A protein and the small-molecule ligand that binds it are described below.
Small molecule (SMILES): OC[C@H]1O[C@@H](O)[C@H](O)[C@@H](O)[C@@H]1O

Sequence of chain 2.A:
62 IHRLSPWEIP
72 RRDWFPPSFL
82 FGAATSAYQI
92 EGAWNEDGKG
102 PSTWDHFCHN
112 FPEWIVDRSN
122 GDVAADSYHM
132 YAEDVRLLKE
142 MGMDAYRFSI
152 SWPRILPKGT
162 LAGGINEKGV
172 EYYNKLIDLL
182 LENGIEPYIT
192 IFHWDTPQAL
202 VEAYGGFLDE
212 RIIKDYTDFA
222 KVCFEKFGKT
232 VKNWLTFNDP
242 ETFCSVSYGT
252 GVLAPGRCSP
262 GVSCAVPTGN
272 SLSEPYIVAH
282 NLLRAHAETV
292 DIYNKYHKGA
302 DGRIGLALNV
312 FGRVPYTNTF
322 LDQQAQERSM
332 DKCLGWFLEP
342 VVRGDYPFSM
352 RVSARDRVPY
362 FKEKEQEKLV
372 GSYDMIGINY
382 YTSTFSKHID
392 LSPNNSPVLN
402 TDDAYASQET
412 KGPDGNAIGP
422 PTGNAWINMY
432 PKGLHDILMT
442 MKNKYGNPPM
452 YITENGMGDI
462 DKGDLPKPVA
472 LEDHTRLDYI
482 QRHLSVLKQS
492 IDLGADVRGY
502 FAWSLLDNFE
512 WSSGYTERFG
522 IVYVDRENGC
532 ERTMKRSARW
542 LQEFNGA

Binding-site contacts:
Ligand atom O6 contacts residue GLU511 of chain 2.A at 2.7 Å (salt-bridge).
Ligand atom O3 contacts residue TRP504 of chain 2.A at 3.7 Å.
Ligand atom C3 contacts residue TRP504 of chain 2.A at 3.6 Å (hydrophobic).
Ligand atom O2 contacts residue ASN239 of chain 2.A at 3.4 Å (h-bond).
Ligand atom O3 contacts residue HIS194 of chain 2.A at 3.0 Å (h-bond).
Ligand atom O1 contacts residue IPH1 of chain 2.D at 2.5 Å.
Ligand atom O5 contacts residue CCN1 of chain 2.C at 2.8 Å.
Ligand atom O6 contacts residue TRP427 of chain 2.A at 3.5 Å.
Ligand atom C3 contacts residue GLN90 of chain 2.A at 3.7 Å.
Ligand atom O4 contacts residue TRP512 of chain 2.A at 3.7 Å.
Ligand atom O6 contacts residue IPH1 of chain 2.D at 3.4 Å.
Ligand atom C5 contacts residue CCN1 of chain 2.C at 3.6 Å.
Ligand atom C4 contacts residue GLU511 of chain 2.A at 3.6 Å.
Ligand atom O2 contacts residue HIS194 of chain 2.A at 3.4 Å.
Ligand atom C4 contacts residue TRP512 of chain 2.A at 3.7 Å (hydrophobic).
Ligand atom O5 contacts residue TYR382 of chain 2.A at 3.0 Å (h-bond).
Ligand atom C2 contacts residue GLU455 of chain 2.A at 3.5 Å.
Ligand atom O6 contacts residue PHE520 of chain 2.A at 3.8 Å.
Ligand atom C6 contacts residue GLU511 of chain 2.A at 3.5 Å.
Ligand atom C5 contacts residue TRP504 of chain 2.A at 3.6 Å (hydrophobic).
Ligand atom C3 contacts residue TRP512 of chain 2.A at 3.8 Å (hydrophobic).
Ligand atom O4 contacts residue TRP504 of chain 2.A at 3.2 Å (h-bond).
Ligand atom C2 contacts residue ASP240 of chain 2.A at 3.0 Å.
Ligand atom O2 contacts residue ASP240 of chain 2.A at 2.3 Å (salt-bridge).
Ligand atom C1 contacts residue GLU455 of chain 2.A at 3.6 Å.
Ligand atom O6 contacts residue CCN1 of chain 2.C at 3.1 Å.
Ligand atom C6 contacts residue TRP504 of chain 2.A at 3.8 Å (hydrophobic).
Ligand atom C1 contacts residue IPH1 of chain 2.D at 3.8 Å.
Ligand atom C1 contacts residue CCN1 of chain 2.C at 2.5 Å.
Ligand atom O5 contacts residue GLU455 of chain 2.A at 3.5 Å (salt-bridge).
Ligand atom C5 contacts residue TYR382 of chain 2.A at 3.3 Å (hydrophobic).
Ligand atom O3 contacts residue TRP512 of chain 2.A at 2.9 Å (h-bond).
Ligand atom O1 contacts residue CCN1 of chain 2.C at 1.4 Å.
Ligand atom O4 contacts residue GLN90 of chain 2.A at 2.8 Å (h-bond).
Ligand atom C6 contacts residue PHE520 of chain 2.A at 3.6 Å (hydrophobic).
Ligand atom O3 contacts residue GLN90 of chain 2.A at 2.6 Å (h-bond).
Ligand atom C1 contacts residue ASP240 of chain 2.A at 3.6 Å.
Ligand atom O2 contacts residue GLU455 of chain 2.A at 2.7 Å (salt-bridge).
Ligand atom O4 contacts residue GLU511 of chain 2.A at 2.7 Å (salt-bridge).
Ligand atom C2 contacts residue CCN1 of chain 2.C at 3.8 Å.